Binding-site contacts:
Ligand atom C52 contacts residue TYR74 of chain 1.B at 3.5 Å (hydrophobic).
Ligand atom C51 contacts residue ASP148 of chain 1.A at 3.9 Å.
Ligand atom O23 contacts residue GLU143 of chain 1.A at 3.2 Å.
Ligand atom C32 contacts residue GLU147 of chain 1.A at 3.6 Å.
Ligand atom C33 contacts residue GLU72 of chain 1.B at 3.7 Å.
Ligand atom O62 contacts residue TYR74 of chain 1.B at 3.7 Å.
Ligand atom C13 contacts residue GLU145 of chain 1.A at 3.6 Å.
Ligand atom C12 contacts residue TYR74 of chain 1.B at 3.7 Å (hydrophobic).
Ligand atom N61 contacts residue ASP148 of chain 1.A at 3.6 Å (salt-bridge).
Ligand atom N32 contacts residue GLU151 of chain 1.A at 4.1 Å.
Ligand atom N12 contacts residue TYR74 of chain 1.B at 4.1 Å.
Ligand atom O43 contacts residue GLU72 of chain 1.B at 2.7 Å (salt-bridge).
Ligand atom C41 contacts residue ASP61 of chain 1.B at 4.1 Å.
Ligand atom C52 contacts residue ASP148 of chain 1.A at 4.0 Å.
Ligand atom C22 contacts residue GLU145 of chain 1.A at 3.6 Å.
Ligand atom N33 contacts residue GLU143 of chain 1.A at 3.2 Å (salt-bridge).
Ligand atom C32 contacts residue ASP148 of chain 1.A at 3.5 Å.
Ligand atom O43 contacts residue TYR74 of chain 1.B at 4.1 Å.
Ligand atom N21 contacts residue ALA91 of chain 1.B at 3.7 Å.
Ligand atom C62 contacts residue GLU145 of chain 1.A at 3.7 Å.
Ligand atom C22 contacts residue ASP148 of chain 1.A at 3.4 Å.
Ligand atom C62 contacts residue ASP148 of chain 1.A at 3.7 Å.
Ligand atom C22 contacts residue GLU147 of chain 1.A at 3.8 Å.
Ligand atom C23 contacts residue GLU145 of chain 1.A at 3.4 Å.
Ligand atom O41 contacts residue ASP61 of chain 1.B at 3.2 Å (salt-bridge).
Ligand atom C43 contacts residue GLU72 of chain 1.B at 3.6 Å.
Ligand atom N32 contacts residue GLU147 of chain 1.A at 2.7 Å (salt-bridge).
Ligand atom C12 contacts residue GLU145 of chain 1.A at 3.5 Å.
Ligand atom O23 contacts residue GLU145 of chain 1.A at 2.5 Å (salt-bridge).
Ligand atom C53 contacts residue TYR74 of chain 1.B at 3.6 Å (hydrophobic).
Ligand atom C62 contacts residue TYR74 of chain 1.B at 4.1 Å (hydrophobic).
Ligand atom C53 contacts residue GLU72 of chain 1.B at 3.9 Å.
Ligand atom C32 contacts residue TYR74 of chain 1.B at 3.8 Å (hydrophobic).
Ligand atom O41 contacts residue GLU151 of chain 1.A at 2.9 Å (salt-bridge).
Ligand atom N12 contacts residue GLU145 of chain 1.A at 2.6 Å (salt-bridge).
Ligand atom N12 contacts residue GLU143 of chain 1.A at 4.0 Å.
Ligand atom C42 contacts residue ASP148 of chain 1.A at 3.2 Å.
Ligand atom C31 contacts residue ASP61 of chain 1.B at 3.3 Å.
Ligand atom N32 contacts residue ASP148 of chain 1.A at 2.7 Å (salt-bridge).
Ligand atom C41 contacts residue GLU151 of chain 1.A at 4.1 Å.

Sequence of chain 1.A:
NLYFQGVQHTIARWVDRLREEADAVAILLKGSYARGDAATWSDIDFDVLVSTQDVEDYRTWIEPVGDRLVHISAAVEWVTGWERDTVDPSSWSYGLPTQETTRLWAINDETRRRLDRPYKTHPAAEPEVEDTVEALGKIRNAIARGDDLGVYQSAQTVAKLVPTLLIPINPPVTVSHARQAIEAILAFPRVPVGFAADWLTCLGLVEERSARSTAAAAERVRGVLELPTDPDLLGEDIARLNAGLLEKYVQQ

Sequence of chain 1.B:
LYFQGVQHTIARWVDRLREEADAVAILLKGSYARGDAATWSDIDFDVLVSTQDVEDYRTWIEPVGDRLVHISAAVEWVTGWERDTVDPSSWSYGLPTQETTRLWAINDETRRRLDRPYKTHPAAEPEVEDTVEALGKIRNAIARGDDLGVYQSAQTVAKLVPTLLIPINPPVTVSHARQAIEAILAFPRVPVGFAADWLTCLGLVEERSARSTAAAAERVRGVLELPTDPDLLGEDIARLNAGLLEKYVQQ

A small-molecule ligand and the protein it binds are described below.
Small molecule (SMILES): NC[C@H]1O[C@H](O[C@H]2[C@H](O)[C@@H](O[C@H]3O[C@H](CO)[C@@H](O)[C@H](N)[C@H]3O)[C@H](N)C[C@@H]2N)[C@H](N)C[C@@H]1O